Binding-site contacts:
Ligand atom CA contacts residue GLY100 of chain 1.A at 3.4 Å.
Ligand atom CB contacts residue GLN103 of chain 1.A at 3.8 Å.
Ligand atom O contacts residue GLY102 of chain 1.A at 3.1 Å (h-bond).
Ligand atom N contacts residue GLY134 of chain 1.A at 3.2 Å (h-bond).
Ligand atom OXT contacts residue HIS69 of chain 1.A at 3.3 Å (h-bond).
Ligand atom O contacts residue SER101 of chain 1.A at 3.6 Å.
Ligand atom N contacts residue SER224 of chain 1.A at 3.2 Å (h-bond).
Ligand atom CA contacts residue GLY102 of chain 1.A at 3.4 Å.
Ligand atom O contacts residue ASN161 of chain 1.A at 2.4 Å (h-bond).
Ligand atom CG1 contacts residue GLY100 of chain 1.A at 3.9 Å.
Ligand atom O contacts residue GLN103 of chain 1.A at 3.1 Å (h-bond).
Ligand atom CB contacts residue SER224 of chain 1.A at 3.3 Å.
Ligand atom NZ contacts residue ASN161 of chain 1.A at 3.2 Å (h-bond).
Ligand atom CB contacts residue HIS69 of chain 1.A at 3.9 Å.
Ligand atom CA contacts residue ASN161 of chain 1.A at 3.2 Å.
Ligand atom N contacts residue GLY102 of chain 1.A at 2.7 Å (h-bond).
Ligand atom N contacts residue GLY100 of chain 1.A at 3.2 Å (h-bond).
Ligand atom O contacts residue GLY222 of chain 1.A at 3.6 Å.
Ligand atom CE contacts residue GLY160 of chain 1.A at 3.9 Å.
Ligand atom OXT contacts residue SER224 of chain 1.A at 3.2 Å (h-bond).
Ligand atom O contacts residue TYR104 of chain 1.A at 2.8 Å (h-bond).
Ligand atom C contacts residue SER224 of chain 1.A at 2.9 Å.
Ligand atom OG contacts residue GLY100 of chain 1.A at 3.6 Å.
Ligand atom CA contacts residue SER224 of chain 1.A at 3.3 Å.
Ligand atom O contacts residue GLY134 of chain 1.A at 3.1 Å (h-bond).
Ligand atom C contacts residue GLY100 of chain 1.A at 3.8 Å.
Ligand atom CG1 contacts residue LEU96 of chain 1.A at 3.4 Å (hydrophobic).
Ligand atom O contacts residue THR223 of chain 1.A at 3.6 Å (h-bond).
Ligand atom C contacts residue GLN103 of chain 1.A at 3.7 Å.
Ligand atom CG1 contacts residue HIS69 of chain 1.A at 3.6 Å.
Ligand atom N contacts residue SER132 of chain 1.A at 3.5 Å (h-bond).
Ligand atom C contacts residue ASN161 of chain 1.A at 3.0 Å.
Ligand atom C contacts residue GLY102 of chain 1.A at 3.5 Å.
Ligand atom CB contacts residue TYR104 of chain 1.A at 3.3 Å (hydrophobic).
Ligand atom CE contacts residue ASN161 of chain 1.A at 3.1 Å.
Ligand atom CB contacts residue ILE107 of chain 1.A at 3.3 Å (hydrophobic).
Ligand atom CB contacts residue THR223 of chain 1.A at 3.7 Å.
Ligand atom O contacts residue LEU133 of chain 1.A at 3.4 Å.
Ligand atom O contacts residue SER224 of chain 1.A at 3.0 Å (h-bond).
Ligand atom CB contacts residue ASN161 of chain 1.A at 3.2 Å.

Sequence of chain 1.A:
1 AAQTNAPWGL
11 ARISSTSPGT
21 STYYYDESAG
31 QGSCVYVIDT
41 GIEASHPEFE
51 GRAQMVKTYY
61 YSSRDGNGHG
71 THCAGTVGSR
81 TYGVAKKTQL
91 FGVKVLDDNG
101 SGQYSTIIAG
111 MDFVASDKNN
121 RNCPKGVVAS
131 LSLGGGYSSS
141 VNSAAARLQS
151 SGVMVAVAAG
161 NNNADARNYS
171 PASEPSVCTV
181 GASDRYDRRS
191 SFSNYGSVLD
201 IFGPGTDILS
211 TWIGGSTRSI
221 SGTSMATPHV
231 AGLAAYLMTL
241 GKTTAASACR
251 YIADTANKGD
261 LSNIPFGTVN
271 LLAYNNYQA

A small-molecule ligand and the protein it binds are described below.
Small molecule (SMILES): CC(C)[C@H](NC(=O)[C@H](CO)NC(=O)[C@H](C)NC(=O)[C@H](C)NC(=O)[C@H](C)[NH3+])C(=O)N[C@@H](CCCC[NH3+])C(=O)O